The small molecule below binds the protein below.
Small molecule (SMILES): O=C(COP(=O)(O)O)N(O)CCCCO

Binding-site contacts:
Ligand atom O13 contacts residue HIS180 of chain 2.E at 3.1 Å.
Ligand atom C12 contacts residue HIS180 of chain 2.E at 3.4 Å.
Ligand atom C06 contacts residue ASP255 of chain 2.E at 3.2 Å.
Ligand atom O17 contacts residue LYS184 of chain 2.E at 2.5 Å (salt-bridge).
Ligand atom O18 contacts residue THR256 of chain 2.E at 2.6 Å (h-bond).
Ligand atom C03 contacts residue ASP82 of chain 2.E at 3.1 Å.
Ligand atom O17 contacts residue SER213 of chain 2.E at 2.8 Å (h-bond).
Ligand atom P16 contacts residue THR256 of chain 2.E at 3.7 Å.
Ligand atom O19 contacts residue SER213 of chain 2.E at 2.6 Å (h-bond).
Ligand atom O18 contacts residue HIS180 of chain 2.E at 3.8 Å.
Ligand atom O15 contacts residue HIS180 of chain 2.E at 3.8 Å.
Ligand atom O01 contacts residue ASN253 of chain 2.E at 3.4 Å (h-bond).
Ligand atom C04 contacts residue ASP255 of chain 2.E at 3.7 Å.
Ligand atom O13 contacts residue ASN253 of chain 2.E at 3.4 Å.
Ligand atom O17 contacts residue ALA212 of chain 2.E at 3.1 Å (h-bond).
Ligand atom O07 contacts residue ASP255 of chain 2.E at 3.3 Å (salt-bridge).
Ligand atom O15 contacts residue ALA212 of chain 2.E at 3.8 Å.
Ligand atom O01 contacts residue HIS83 of chain 2.E at 2.9 Å (h-bond).
Ligand atom O01 contacts residue HIS210 of chain 2.E at 3.4 Å (h-bond).
Ligand atom C12 contacts residue ZN1 of chain 2.Y at 3.0 Å.
Ligand atom O19 contacts residue ASP255 of chain 2.E at 2.8 Å (salt-bridge).
Ligand atom C04 contacts residue ASP82 of chain 2.E at 3.7 Å.
Ligand atom O15 contacts residue GLY211 of chain 2.E at 3.1 Å.
Ligand atom N02 contacts residue ASP82 of chain 2.E at 3.4 Å (salt-bridge).
Ligand atom O07 contacts residue THR256 of chain 2.E at 3.2 Å (h-bond).
Ligand atom O19 contacts residue THR256 of chain 2.E at 2.8 Å (h-bond).
Ligand atom C05 contacts residue HIS180 of chain 2.E at 3.7 Å.
Ligand atom O13 contacts residue HIS210 of chain 2.E at 3.4 Å (h-bond).
Ligand atom O01 contacts residue ZN1 of chain 2.Y at 2.2 Å.
Ligand atom P16 contacts residue SER213 of chain 2.E at 3.6 Å.
Ligand atom O18 contacts residue GLY181 of chain 2.E at 2.8 Å (h-bond).
Ligand atom C03 contacts residue ASN23 of chain 2.E at 3.4 Å.
Ligand atom O19 contacts residue THR254 of chain 2.E at 3.8 Å.
Ligand atom O13 contacts residue GLY211 of chain 2.E at 3.0 Å (h-bond).
Ligand atom O13 contacts residue ZN1 of chain 2.Y at 2.4 Å.
Ligand atom C12 contacts residue ASN253 of chain 2.E at 3.6 Å.
Ligand atom O01 contacts residue ASP82 of chain 2.E at 2.8 Å (salt-bridge).
Ligand atom P16 contacts residue LYS184 of chain 2.E at 3.8 Å.
Ligand atom O17 contacts residue GLY211 of chain 2.E at 3.0 Å.
Ligand atom N02 contacts residue ZN1 of chain 2.Y at 2.9 Å.

Sequence of chain 2.E:
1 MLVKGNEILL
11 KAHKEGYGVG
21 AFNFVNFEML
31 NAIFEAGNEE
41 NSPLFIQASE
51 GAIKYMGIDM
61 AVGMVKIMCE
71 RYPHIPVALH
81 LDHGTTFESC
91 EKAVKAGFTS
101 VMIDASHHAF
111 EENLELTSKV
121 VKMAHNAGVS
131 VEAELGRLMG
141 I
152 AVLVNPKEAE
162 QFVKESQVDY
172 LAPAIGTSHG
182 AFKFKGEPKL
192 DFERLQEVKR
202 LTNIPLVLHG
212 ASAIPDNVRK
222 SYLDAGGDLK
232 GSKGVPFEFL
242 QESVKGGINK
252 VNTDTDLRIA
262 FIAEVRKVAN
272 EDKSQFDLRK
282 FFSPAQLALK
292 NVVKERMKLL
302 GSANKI